Binding-site contacts:
Ligand atom CBB contacts residue PRO33 of chain 1.A at 4.2 Å (hydrophobic).
Ligand atom CAF contacts residue LEU45 of chain 1.A at 3.5 Å (hydrophobic).
Ligand atom CAA contacts residue PRO33 of chain 1.A at 3.5 Å (hydrophobic).
Ligand atom NBD contacts residue ILE97 of chain 1.A at 4.2 Å.
Ligand atom CAS contacts residue ASN91 of chain 1.A at 4.2 Å.
Ligand atom CAJ contacts residue PRO33 of chain 1.A at 4.1 Å (hydrophobic).
Ligand atom CLAH contacts residue ASP96 of chain 1.A at 3.6 Å.
Ligand atom CAT contacts residue ILE97 of chain 1.A at 4.0 Å (hydrophobic).
Ligand atom CBC contacts residue LEU45 of chain 1.A at 4.2 Å (hydrophobic).
Ligand atom CAM contacts residue TYR90 of chain 1.A at 3.8 Å (hydrophobic).
Ligand atom CAW contacts residue ILE97 of chain 1.A at 3.8 Å (hydrophobic).
Ligand atom CAL contacts residue TRP32 of chain 1.A at 4.1 Å (hydrophobic).
Ligand atom CAF contacts residue LEU43 of chain 1.A at 4.0 Å (hydrophobic).
Ligand atom CAJ contacts residue ILE97 of chain 1.A at 3.6 Å (hydrophobic).
Ligand atom CAX contacts residue LEU43 of chain 1.A at 3.7 Å (hydrophobic).
Ligand atom CAX contacts residue PRO33 of chain 1.A at 4.1 Å (hydrophobic).
Ligand atom CAM contacts residue LEU45 of chain 1.A at 3.8 Å (hydrophobic).
Ligand atom CAM contacts residue ASN91 of chain 1.A at 3.3 Å.
Ligand atom CAV contacts residue VAL38 of chain 1.A at 4.1 Å (hydrophobic).
Ligand atom CAC contacts residue TRP32 of chain 1.A at 4.0 Å (hydrophobic).
Ligand atom CAS contacts residue LEU45 of chain 1.A at 3.9 Å (hydrophobic).
Ligand atom CAL contacts residue PRO33 of chain 1.A at 3.9 Å (hydrophobic).
Ligand atom CAA contacts residue VAL38 of chain 1.A at 4.0 Å (hydrophobic).
Ligand atom CAL contacts residue ILE97 of chain 1.A at 3.2 Å (hydrophobic).
Ligand atom OAQ contacts residue LEU45 of chain 1.A at 3.8 Å.
Ligand atom CLAH contacts residue MET100 of chain 1.A at 4.0 Å.
Ligand atom SAR contacts residue PRO33 of chain 1.A at 3.4 Å (h-bond).
Ligand atom SAR contacts residue LEU43 of chain 1.A at 3.8 Å.
Ligand atom CAA contacts residue PHE34 of chain 1.A at 3.9 Å (hydrophobic).
Ligand atom CAK contacts residue ILE97 of chain 1.A at 3.9 Å (hydrophobic).
Ligand atom NAP contacts residue ASN91 of chain 1.A at 3.0 Å (h-bond).
Ligand atom CAD contacts residue LEU43 of chain 1.A at 3.9 Å (hydrophobic).
Ligand atom NAO contacts residue ASN91 of chain 1.A at 3.6 Å.
Ligand atom CAJ contacts residue MET100 of chain 1.A at 3.9 Å (hydrophobic).
Ligand atom CAJ contacts residue TRP32 of chain 1.A at 3.7 Å (hydrophobic).
Ligand atom NAN contacts residue ILE97 of chain 1.A at 4.1 Å.
Ligand atom CAZ contacts residue ASN91 of chain 1.A at 4.0 Å.
Ligand atom OAG contacts residue ASN91 of chain 1.A at 4.1 Å.
Ligand atom CBB contacts residue LEU43 of chain 1.A at 4.2 Å (hydrophobic).
Ligand atom CAY contacts residue LEU43 of chain 1.A at 3.9 Å (hydrophobic).

A protein and the small-molecule ligand that binds it are described below.
Small molecule (SMILES): Cc1sc2c(c1C)C(c1ccc(Cl)cc1)=N[C@@H](CC(=O)OC(C)(C)C)c1[nH]nc(C)[n+]1-2

Sequence of chain 1.A:
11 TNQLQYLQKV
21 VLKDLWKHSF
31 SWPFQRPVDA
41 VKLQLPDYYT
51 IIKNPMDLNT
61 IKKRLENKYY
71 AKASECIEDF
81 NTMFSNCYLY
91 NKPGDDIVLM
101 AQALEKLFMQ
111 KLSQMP